Binding-site contacts:
Ligand atom N2 contacts residue ASN114 of chain 1.J at 3.0 Å (h-bond).
Ligand atom C7 contacts residue ASN114 of chain 1.J at 3.8 Å.
Ligand atom C7 contacts residue GLN11 of chain 1.C at 4.2 Å.
Ligand atom O7 contacts residue ASN114 of chain 1.J at 4.2 Å.
Ligand atom C7 contacts residue THR121 of chain 1.J at 4.5 Å.
Ligand atom C8 contacts residue LYS32 of chain 1.J at 4.1 Å.
Ligand atom C2 contacts residue GLN11 of chain 1.C at 3.9 Å.
Ligand atom O7 contacts residue LYS32 of chain 1.J at 3.8 Å.
Ligand atom O5 contacts residue ASN114 of chain 1.J at 2.4 Å (h-bond).
Ligand atom O6 contacts residue ASN114 of chain 1.J at 4.1 Å.
Ligand atom C2 contacts residue ASN114 of chain 1.J at 2.5 Å.
Ligand atom N2 contacts residue THR121 of chain 1.J at 4.2 Å.
Ligand atom O7 contacts residue GLN11 of chain 1.C at 3.6 Å.
Ligand atom C8 contacts residue THR121 of chain 1.J at 4.2 Å.
Ligand atom O6 contacts residue THR116 of chain 1.J at 4.5 Å.
Ligand atom C4 contacts residue ASN114 of chain 1.J at 4.3 Å.
Ligand atom C5 contacts residue ASN114 of chain 1.J at 3.8 Å.
Ligand atom O5 contacts residue GLN11 of chain 1.C at 3.8 Å.
Ligand atom C3 contacts residue ASN114 of chain 1.J at 3.9 Å.
Ligand atom C7 contacts residue TYR112 of chain 1.J at 3.6 Å (hydrophobic).
Ligand atom C1 contacts residue ASN114 of chain 1.J at 1.5 Å.
Ligand atom C8 contacts residue CYS33 of chain 1.J at 3.5 Å (hydrophobic).
Ligand atom C1 contacts residue GLN11 of chain 1.C at 4.2 Å.
Ligand atom N2 contacts residue GLN11 of chain 1.C at 4.4 Å.
Ligand atom C8 contacts residue PHE34 of chain 1.J at 3.9 Å (hydrophobic).
Ligand atom O7 contacts residue TYR112 of chain 1.J at 2.9 Å (h-bond).
Ligand atom C8 contacts residue TYR112 of chain 1.J at 4.1 Å (hydrophobic).
Ligand atom C6 contacts residue GLU30 of chain 1.J at 4.4 Å.

Sequence of chain 1.C:
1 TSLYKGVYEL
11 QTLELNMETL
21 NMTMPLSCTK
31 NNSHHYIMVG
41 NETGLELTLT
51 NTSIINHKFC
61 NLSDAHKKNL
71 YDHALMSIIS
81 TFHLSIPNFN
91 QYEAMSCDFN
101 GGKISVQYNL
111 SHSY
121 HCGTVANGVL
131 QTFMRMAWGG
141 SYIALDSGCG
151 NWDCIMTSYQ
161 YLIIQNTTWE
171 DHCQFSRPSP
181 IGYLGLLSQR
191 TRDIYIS

The small molecule below binds the protein below.
Small molecule (SMILES): CC(=O)N[C@H]1[C@H](O[C@H]2[C@H](O)[C@@H](NC(C)=O)CO[C@@H]2CO)O[C@H](CO)[C@@H](O[C@@H]2O[C@H](CO)[C@@H](O)[C@H](O)[C@@H]2O)[C@@H]1O

Sequence of chain 1.J:
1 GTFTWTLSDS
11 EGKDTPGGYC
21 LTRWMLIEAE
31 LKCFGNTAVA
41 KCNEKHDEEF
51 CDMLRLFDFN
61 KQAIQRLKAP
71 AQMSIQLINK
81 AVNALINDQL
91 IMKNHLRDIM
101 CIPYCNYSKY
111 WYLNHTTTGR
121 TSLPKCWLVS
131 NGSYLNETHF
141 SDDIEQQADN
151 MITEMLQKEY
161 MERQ